The protein below binds the small molecule below.
Small molecule (SMILES): CCOP(=S)(OCC)Oc1cnc2ccccc2n1

Sequence of chain 1.A:
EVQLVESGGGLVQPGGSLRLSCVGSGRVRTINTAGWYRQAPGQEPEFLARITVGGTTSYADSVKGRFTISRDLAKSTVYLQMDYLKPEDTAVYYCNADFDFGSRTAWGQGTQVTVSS

Binding-site contacts:
Ligand atom S1 contacts residue SER76 of chain 1.A at 4.0 Å.
Ligand atom C4 contacts residue ILE51 of chain 1.A at 3.6 Å (hydrophobic).
Ligand atom C3 contacts residue ALA34 of chain 1.A at 3.8 Å (hydrophobic).
Ligand atom N2 contacts residue LEU73 of chain 1.A at 3.9 Å.
Ligand atom C3 contacts residue VAL78 of chain 1.A at 3.9 Å (hydrophobic).
Ligand atom N2 contacts residue VAL28 of chain 1.A at 3.8 Å.
Ligand atom C4 contacts residue ALA34 of chain 1.A at 3.8 Å (hydrophobic).
Ligand atom C2 contacts residue SER76 of chain 1.A at 3.3 Å.
Ligand atom C7 contacts residue VAL53 of chain 1.A at 3.5 Å (hydrophobic).
Ligand atom O2 contacts residue ILE31 of chain 1.A at 3.6 Å.
Ligand atom C1 contacts residue CYS22 of chain 1.A at 3.4 Å (hydrophobic).
Ligand atom S1 contacts residue ARG71 of chain 1.A at 3.9 Å.
Ligand atom C8 contacts residue ARG29 of chain 1.A at 3.8 Å.
Ligand atom C7 contacts residue VAL28 of chain 1.A at 3.6 Å (hydrophobic).
Ligand atom C7 contacts residue ILE31 of chain 1.A at 3.3 Å (hydrophobic).
Ligand atom C6 contacts residue LEU73 of chain 1.A at 3.9 Å (hydrophobic).
Ligand atom O3 contacts residue ILE31 of chain 1.A at 3.5 Å.
Ligand atom C12 contacts residue VAL28 of chain 1.A at 3.8 Å (hydrophobic).
Ligand atom N2 contacts residue SER76 of chain 1.A at 3.9 Å.
Ligand atom C1 contacts residue VAL78 of chain 1.A at 3.7 Å (hydrophobic).
Ligand atom N1 contacts residue ILE31 of chain 1.A at 3.6 Å.
Ligand atom N1 contacts residue VAL28 of chain 1.A at 3.2 Å (h-bond).
Ligand atom C4 contacts residue THR52 of chain 1.A at 3.6 Å.
Ligand atom C5 contacts residue VAL28 of chain 1.A at 3.4 Å (hydrophobic).
Ligand atom S1 contacts residue THR77 of chain 1.A at 3.8 Å.
Ligand atom C8 contacts residue VAL53 of chain 1.A at 3.8 Å (hydrophobic).
Ligand atom S1 contacts residue ASP72 of chain 1.A at 3.8 Å.
Ligand atom C2 contacts residue VAL78 of chain 1.A at 3.7 Å (hydrophobic).
Ligand atom C4 contacts residue ASN32 of chain 1.A at 3.9 Å.
Ligand atom C4 contacts residue VAL53 of chain 1.A at 3.7 Å (hydrophobic).
Ligand atom C12 contacts residue SER76 of chain 1.A at 3.5 Å.
Ligand atom C9 contacts residue ARG29 of chain 1.A at 3.9 Å.
Ligand atom C11 contacts residue VAL28 of chain 1.A at 3.5 Å (hydrophobic).
Ligand atom O1 contacts residue VAL78 of chain 1.A at 3.2 Å.
Ligand atom C11 contacts residue LEU73 of chain 1.A at 3.8 Å (hydrophobic).
Ligand atom C1 contacts residue LEU4 of chain 1.A at 3.7 Å (hydrophobic).
Ligand atom C10 contacts residue ARG29 of chain 1.A at 3.9 Å.
Ligand atom S1 contacts residue LEU73 of chain 1.A at 3.7 Å.
Ligand atom C6 contacts residue VAL28 of chain 1.A at 3.1 Å (hydrophobic).
Ligand atom C4 contacts residue THR33 of chain 1.A at 4.0 Å.